Sequence of chain 4.F:
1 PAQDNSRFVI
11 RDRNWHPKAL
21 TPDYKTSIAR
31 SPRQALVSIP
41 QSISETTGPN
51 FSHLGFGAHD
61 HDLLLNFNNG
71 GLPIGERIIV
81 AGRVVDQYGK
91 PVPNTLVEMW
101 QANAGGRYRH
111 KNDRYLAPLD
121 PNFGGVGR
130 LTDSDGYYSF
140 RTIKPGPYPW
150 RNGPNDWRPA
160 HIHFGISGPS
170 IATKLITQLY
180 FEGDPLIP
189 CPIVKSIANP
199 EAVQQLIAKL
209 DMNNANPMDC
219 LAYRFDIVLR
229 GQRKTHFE

Sequence of chain 2.A:
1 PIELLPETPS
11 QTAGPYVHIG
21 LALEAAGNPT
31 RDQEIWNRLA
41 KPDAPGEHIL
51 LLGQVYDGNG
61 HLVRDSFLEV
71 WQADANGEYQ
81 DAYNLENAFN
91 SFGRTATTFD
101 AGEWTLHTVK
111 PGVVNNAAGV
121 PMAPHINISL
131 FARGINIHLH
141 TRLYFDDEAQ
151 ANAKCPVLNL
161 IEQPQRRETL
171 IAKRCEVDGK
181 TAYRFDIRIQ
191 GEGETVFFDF

Sequence of chain 2.F:
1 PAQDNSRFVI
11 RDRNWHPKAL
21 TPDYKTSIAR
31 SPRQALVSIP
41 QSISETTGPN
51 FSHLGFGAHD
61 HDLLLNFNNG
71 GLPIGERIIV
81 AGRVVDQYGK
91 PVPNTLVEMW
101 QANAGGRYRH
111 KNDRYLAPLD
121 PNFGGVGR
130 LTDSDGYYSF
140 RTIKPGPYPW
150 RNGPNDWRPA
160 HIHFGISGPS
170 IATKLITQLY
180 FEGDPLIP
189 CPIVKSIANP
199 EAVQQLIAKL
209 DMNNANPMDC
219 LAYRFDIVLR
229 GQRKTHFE

Sequence of chain 2.E:
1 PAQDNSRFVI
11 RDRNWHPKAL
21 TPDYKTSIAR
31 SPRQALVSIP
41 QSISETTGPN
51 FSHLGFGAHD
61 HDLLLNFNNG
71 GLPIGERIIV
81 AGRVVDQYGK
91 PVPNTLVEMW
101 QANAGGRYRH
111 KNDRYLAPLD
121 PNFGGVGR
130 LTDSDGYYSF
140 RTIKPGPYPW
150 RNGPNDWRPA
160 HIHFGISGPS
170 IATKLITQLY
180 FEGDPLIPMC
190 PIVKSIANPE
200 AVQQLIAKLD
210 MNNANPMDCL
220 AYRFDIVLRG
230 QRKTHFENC

The protein below binds the small molecule below.
Small molecule (SMILES): Oc1ccc(F)cc1O

Binding-site contacts:
Ligand atom F9 contacts residue SER38 of chain 2.E at 3.2 Å.
Ligand atom C3 contacts residue ARG150 of chain 2.F at 4.1 Å.
Ligand atom C4 contacts residue ILE39 of chain 2.E at 3.9 Å (hydrophobic).
Ligand atom O7 contacts residue PRO40 of chain 2.E at 4.2 Å.
Ligand atom C6 contacts residue PRO40 of chain 2.E at 3.6 Å (hydrophobic).
Ligand atom C2 contacts residue LEU160 of chain 2.A at 4.2 Å (hydrophobic).
Ligand atom C4 contacts residue PRO40 of chain 2.E at 3.8 Å (hydrophobic).
Ligand atom C5 contacts residue PRO153 of chain 2.F at 4.1 Å (hydrophobic).
Ligand atom C3 contacts residue PRO40 of chain 2.E at 3.9 Å (hydrophobic).
Ligand atom O7 contacts residue MET216 of chain 4.F at 3.8 Å.
Ligand atom C5 contacts residue PRO40 of chain 2.E at 3.8 Å (hydrophobic).
Ligand atom F9 contacts residue GLY152 of chain 2.F at 4.3 Å.
Ligand atom O8 contacts residue LEU160 of chain 2.A at 3.1 Å.
Ligand atom C4 contacts residue SER38 of chain 2.E at 4.0 Å.
Ligand atom C5 contacts residue ILE39 of chain 2.E at 4.2 Å (hydrophobic).
Ligand atom C5 contacts residue MET216 of chain 4.F at 4.1 Å (hydrophobic).
Ligand atom C2 contacts residue PRO40 of chain 2.E at 3.9 Å (hydrophobic).
Ligand atom C3 contacts residue LEU160 of chain 2.A at 4.5 Å (hydrophobic).
Ligand atom C5 contacts residue PRO215 of chain 4.F at 4.4 Å (hydrophobic).
Ligand atom C1 contacts residue MET216 of chain 4.F at 3.6 Å (hydrophobic).
Ligand atom O7 contacts residue ARG150 of chain 2.F at 4.5 Å.
Ligand atom C2 contacts residue ARG150 of chain 2.F at 3.6 Å.
Ligand atom F9 contacts residue PRO153 of chain 2.F at 3.7 Å.
Ligand atom O8 contacts residue ARG150 of chain 2.F at 2.7 Å (salt-bridge).
Ligand atom O8 contacts residue PRO40 of chain 2.E at 4.5 Å.
Ligand atom C1 contacts residue PRO40 of chain 2.E at 3.9 Å (hydrophobic).
Ligand atom F9 contacts residue ILE39 of chain 2.E at 3.6 Å.
Ligand atom C3 contacts residue SER38 of chain 2.E at 3.7 Å.
Ligand atom C3 contacts residue ILE39 of chain 2.E at 4.3 Å (hydrophobic).
Ligand atom C6 contacts residue MET216 of chain 4.F at 3.5 Å (hydrophobic).
Ligand atom C2 contacts residue MET216 of chain 4.F at 4.1 Å (hydrophobic).
Ligand atom F9 contacts residue PRO40 of chain 2.E at 4.2 Å.